Sequence of chain 1.B:
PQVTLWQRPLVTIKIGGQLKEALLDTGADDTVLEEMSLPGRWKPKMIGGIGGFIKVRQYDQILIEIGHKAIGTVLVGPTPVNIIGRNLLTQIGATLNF

Binding-site contacts:
Ligand atom O27 contacts residue ASP30 of chain 1.B at 2.9 Å (salt-bridge).
Ligand atom C73 contacts residue ILE47 of chain 1.A at 3.7 Å (hydrophobic).
Ligand atom C34 contacts residue PRO81 of chain 1.A at 3.8 Å (hydrophobic).
Ligand atom C33 contacts residue PRO81 of chain 1.A at 3.3 Å (hydrophobic).
Ligand atom O5 contacts residue ASP25 of chain 1.A at 2.9 Å (salt-bridge).
Ligand atom O4 contacts residue ALA28 of chain 1.B at 3.6 Å.
Ligand atom O77 contacts residue ASP29 of chain 1.A at 3.2 Å (salt-bridge).
Ligand atom C30 contacts residue ASP25 of chain 1.A at 3.8 Å.
Ligand atom C74 contacts residue ILE47 of chain 1.A at 3.6 Å (hydrophobic).
Ligand atom C33 contacts residue VAL82 of chain 1.A at 3.7 Å (hydrophobic).
Ligand atom C60 contacts residue ILE84 of chain 1.B at 3.7 Å (hydrophobic).
Ligand atom C77 contacts residue ILE47 of chain 1.A at 3.7 Å (hydrophobic).
Ligand atom C26 contacts residue GLY48 of chain 1.B at 3.4 Å.
Ligand atom C27 contacts residue ASP30 of chain 1.B at 3.5 Å.
Ligand atom O1 contacts residue ILE50 of chain 1.A at 3.2 Å (h-bond).
Ligand atom C23 contacts residue ALA28 of chain 1.B at 3.7 Å (hydrophobic).
Ligand atom O27 contacts residue ASP29 of chain 1.B at 3.2 Å (salt-bridge).
Ligand atom C77 contacts residue ASP30 of chain 1.A at 3.5 Å.
Ligand atom C20 contacts residue GLY49 of chain 1.B at 3.6 Å.
Ligand atom C5 contacts residue ASP25 of chain 1.A at 3.7 Å.
Ligand atom C72 contacts residue GLY48 of chain 1.A at 3.3 Å.
Ligand atom O4 contacts residue ASP25 of chain 1.A at 3.1 Å (salt-bridge).
Ligand atom C75 contacts residue ALA28 of chain 1.A at 3.6 Å (hydrophobic).
Ligand atom C65 contacts residue PRO81 of chain 1.B at 3.6 Å (hydrophobic).
Ligand atom C75 contacts residue ILE84 of chain 1.A at 3.7 Å (hydrophobic).
Ligand atom O5 contacts residue ALA28 of chain 1.A at 3.6 Å.
Ligand atom C60 contacts residue ASP25 of chain 1.B at 3.7 Å.
Ligand atom C23 contacts residue VAL32 of chain 1.B at 3.7 Å (hydrophobic).
Ligand atom C4 contacts residue ASP25 of chain 1.B at 3.5 Å.
Ligand atom C34 contacts residue VAL82 of chain 1.A at 3.7 Å (hydrophobic).
Ligand atom O4 contacts residue ASP25 of chain 1.B at 3.1 Å (salt-bridge).
Ligand atom O5 contacts residue GLY27 of chain 1.A at 3.3 Å.
Ligand atom C70 contacts residue GLY49 of chain 1.A at 3.5 Å.
Ligand atom C5 contacts residue ASP25 of chain 1.B at 3.8 Å.
Ligand atom C76 contacts residue ILE84 of chain 1.A at 3.6 Å (hydrophobic).
Ligand atom O4 contacts residue GLY27 of chain 1.B at 3.3 Å.
Ligand atom O1 contacts residue ILE50 of chain 1.B at 3.4 Å (h-bond).
Ligand atom O77 contacts residue ASP30 of chain 1.A at 2.9 Å (salt-bridge).
Ligand atom O5 contacts residue ASP25 of chain 1.B at 3.1 Å (salt-bridge).
Ligand atom C65 contacts residue GLY49 of chain 1.A at 3.6 Å.

Sequence of chain 1.A:
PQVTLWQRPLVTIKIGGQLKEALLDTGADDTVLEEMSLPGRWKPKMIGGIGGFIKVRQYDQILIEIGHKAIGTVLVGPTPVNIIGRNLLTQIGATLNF

This protein binds this small molecule.
Small molecule (SMILES): O=C1N(Cc2ccc(CO)cc2)[C@H](Cc2ccccc2)[C@H](O)[C@@H](O)[C@@H](Cc2ccccc2)N1Cc1ccc(CO)cc1